Binding-site contacts:
Ligand atom O3 contacts residue MET237 of chain 1.C at 3.6 Å.
Ligand atom O7 contacts residue MET237 of chain 1.C at 3.3 Å.
Ligand atom C7 contacts residue ALA234 of chain 1.C at 4.3 Å (hydrophobic).
Ligand atom N2 contacts residue THR205 of chain 1.C at 3.4 Å.
Ligand atom C2 contacts residue MET237 of chain 1.C at 4.0 Å (hydrophobic).
Ligand atom C7 contacts residue MET237 of chain 1.C at 3.7 Å (hydrophobic).
Ligand atom C2 contacts residue THR205 of chain 1.C at 3.9 Å.
Ligand atom O7 contacts residue ASN203 of chain 1.C at 3.0 Å (h-bond).
Ligand atom O5 contacts residue ASN203 of chain 1.C at 2.4 Å (h-bond).
Ligand atom C5 contacts residue ASN203 of chain 1.C at 3.7 Å.
Ligand atom C4 contacts residue ASN203 of chain 1.C at 4.3 Å.
Ligand atom C7 contacts residue ASN203 of chain 1.C at 3.1 Å.
Ligand atom C1 contacts residue THR205 of chain 1.C at 3.5 Å.
Ligand atom O7 contacts residue ALA234 of chain 1.C at 3.9 Å.
Ligand atom C7 contacts residue THR205 of chain 1.C at 4.1 Å.
Ligand atom C2 contacts residue ASN203 of chain 1.C at 2.5 Å.
Ligand atom C7 contacts residue LEU238 of chain 1.C at 4.5 Å (hydrophobic).
Ligand atom C1 contacts residue ASN203 of chain 1.C at 1.4 Å.
Ligand atom C8 contacts residue THR205 of chain 1.C at 3.7 Å.
Ligand atom C3 contacts residue THR205 of chain 1.C at 4.3 Å.
Ligand atom C8 contacts residue LEU238 of chain 1.C at 3.6 Å (hydrophobic).
Ligand atom C8 contacts residue ALA234 of chain 1.C at 3.8 Å (hydrophobic).
Ligand atom C8 contacts residue ASN203 of chain 1.C at 4.3 Å.
Ligand atom C3 contacts residue ASN203 of chain 1.C at 3.8 Å.
Ligand atom N2 contacts residue MET237 of chain 1.C at 4.0 Å.
Ligand atom C8 contacts residue MET237 of chain 1.C at 4.5 Å (hydrophobic).
Ligand atom N2 contacts residue ASN203 of chain 1.C at 2.9 Å (h-bond).
Ligand atom C3 contacts residue MET237 of chain 1.C at 4.4 Å (hydrophobic).

The small molecule below binds the protein below.
Small molecule (SMILES): CC(=O)N[C@@H]1[C@@H](O)[C@H](O)[C@@H](CO)O[C@H]1O

Sequence of chain 1.C:
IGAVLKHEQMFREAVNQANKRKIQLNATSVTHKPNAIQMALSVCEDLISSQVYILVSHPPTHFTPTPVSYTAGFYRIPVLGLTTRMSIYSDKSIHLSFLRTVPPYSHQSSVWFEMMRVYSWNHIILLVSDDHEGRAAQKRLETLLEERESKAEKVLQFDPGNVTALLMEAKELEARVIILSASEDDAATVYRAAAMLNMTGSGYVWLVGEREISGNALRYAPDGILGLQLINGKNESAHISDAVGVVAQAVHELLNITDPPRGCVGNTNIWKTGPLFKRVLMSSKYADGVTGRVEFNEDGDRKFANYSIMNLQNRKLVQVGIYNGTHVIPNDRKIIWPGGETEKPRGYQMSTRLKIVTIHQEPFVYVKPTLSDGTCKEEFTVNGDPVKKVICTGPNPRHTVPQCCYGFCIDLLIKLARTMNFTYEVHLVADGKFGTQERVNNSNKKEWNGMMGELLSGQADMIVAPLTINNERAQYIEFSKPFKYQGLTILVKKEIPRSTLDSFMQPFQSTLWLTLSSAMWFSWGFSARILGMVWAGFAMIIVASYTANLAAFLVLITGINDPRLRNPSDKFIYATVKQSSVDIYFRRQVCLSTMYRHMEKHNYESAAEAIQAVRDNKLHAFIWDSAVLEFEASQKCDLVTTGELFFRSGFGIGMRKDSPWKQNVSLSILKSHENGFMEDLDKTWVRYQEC